The protein below binds the small molecule below.
Small molecule (SMILES): O=C(N[C@@H]1c2ccccc2-c2c(-c3cnc4ccccc4c3)cccc21)c1c(Br)cnc2[nH]cnc12

Binding-site contacts:
Ligand atom C16 contacts residue MET83 of chain 1.A at 3.5 Å (hydrophobic).
Ligand atom C17 contacts residue MET83 of chain 1.A at 3.7 Å (hydrophobic).
Ligand atom C23 contacts residue THR169 of chain 1.A at 3.7 Å.
Ligand atom C10 contacts residue MET83 of chain 1.A at 3.7 Å (hydrophobic).
Ligand atom N18 contacts residue THR169 of chain 1.A at 3.5 Å (h-bond).
Ligand atom C4 contacts residue LEU92 of chain 1.A at 3.6 Å (hydrophobic).
Ligand atom N22 contacts residue ASP78 of chain 1.A at 2.6 Å (salt-bridge).
Ligand atom C23 contacts residue SER37 of chain 1.A at 3.7 Å.
Ligand atom C23 contacts residue ASP78 of chain 1.A at 3.1 Å.
Ligand atom C11 contacts residue LEU88 of chain 1.A at 3.8 Å (hydrophobic).
Ligand atom N24 contacts residue ASN36 of chain 1.A at 3.5 Å.
Ligand atom BR3 contacts residue MET83 of chain 1.A at 3.8 Å.
Ligand atom C32 contacts residue ILE89 of chain 1.A at 3.8 Å (hydrophobic).
Ligand atom C32 contacts residue GLY93 of chain 1.A at 3.7 Å.
Ligand atom C21 contacts residue THR169 of chain 1.A at 3.7 Å.
Ligand atom C33 contacts residue GLY93 of chain 1.A at 3.4 Å.
Ligand atom C7 contacts residue PHE123 of chain 1.A at 3.7 Å (hydrophobic).
Ligand atom N14 contacts residue MET83 of chain 1.A at 3.4 Å (h-bond).
Ligand atom O26 contacts residue ASN36 of chain 1.A at 3.2 Å (h-bond).
Ligand atom C32 contacts residue LEU88 of chain 1.A at 3.1 Å (hydrophobic).
Ligand atom BR3 contacts residue LEU92 of chain 1.A at 3.7 Å.
Ligand atom C30 contacts residue TYR124 of chain 1.A at 3.6 Å (hydrophobic).
Ligand atom C33 contacts residue ILE89 of chain 1.A at 3.6 Å (hydrophobic).
Ligand atom C33 contacts residue PHE155 of chain 1.A at 3.5 Å (hydrophobic).
Ligand atom C35 contacts residue PHE7 of chain 1.A at 3.5 Å (hydrophobic).
Ligand atom C3 contacts residue GLY120 of chain 1.A at 3.5 Å.
Ligand atom C29 contacts residue TYR124 of chain 1.A at 3.6 Å (hydrophobic).
Ligand atom C12 contacts residue TRP147 of chain 1.A at 3.4 Å (hydrophobic).
Ligand atom C31 contacts residue LEU88 of chain 1.A at 3.6 Å (hydrophobic).
Ligand atom C27 contacts residue TRP147 of chain 1.A at 3.7 Å (hydrophobic).
Ligand atom C32 contacts residue PHE155 of chain 1.A at 3.6 Å (hydrophobic).
Ligand atom N28 contacts residue TYR124 of chain 1.A at 2.7 Å (h-bond).
Ligand atom N22 contacts residue THR169 of chain 1.A at 3.5 Å.
Ligand atom C35 contacts residue TYR124 of chain 1.A at 3.6 Å (hydrophobic).
Ligand atom N18 contacts residue ALA40 of chain 1.A at 3.2 Å.
Ligand atom C8 contacts residue LEU92 of chain 1.A at 3.7 Å (hydrophobic).
Ligand atom C21 contacts residue ALA40 of chain 1.A at 3.7 Å (hydrophobic).
Ligand atom C34 contacts residue GLY93 of chain 1.A at 3.5 Å.
Ligand atom C27 contacts residue LEU88 of chain 1.A at 3.3 Å (hydrophobic).
Ligand atom C2 contacts residue LEU92 of chain 1.A at 3.7 Å (hydrophobic).

Sequence of chain 1.A:
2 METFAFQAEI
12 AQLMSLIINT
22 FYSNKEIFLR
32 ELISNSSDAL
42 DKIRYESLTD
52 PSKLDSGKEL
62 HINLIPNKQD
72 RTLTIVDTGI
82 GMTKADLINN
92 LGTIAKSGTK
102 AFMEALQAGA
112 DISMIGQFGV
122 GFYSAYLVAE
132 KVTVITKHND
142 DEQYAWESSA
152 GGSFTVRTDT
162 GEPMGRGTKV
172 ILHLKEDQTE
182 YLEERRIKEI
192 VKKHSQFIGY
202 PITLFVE